The protein below binds the small molecule below.
Small molecule (SMILES): CC(=O)N[C@H]1[C@H](O[C@H]2[C@H](O)[C@@H](NC(C)=O)CO[C@@H]2CO)O[C@H](CO)[C@@H](O)[C@@H]1O

Sequence of chain 2.A:
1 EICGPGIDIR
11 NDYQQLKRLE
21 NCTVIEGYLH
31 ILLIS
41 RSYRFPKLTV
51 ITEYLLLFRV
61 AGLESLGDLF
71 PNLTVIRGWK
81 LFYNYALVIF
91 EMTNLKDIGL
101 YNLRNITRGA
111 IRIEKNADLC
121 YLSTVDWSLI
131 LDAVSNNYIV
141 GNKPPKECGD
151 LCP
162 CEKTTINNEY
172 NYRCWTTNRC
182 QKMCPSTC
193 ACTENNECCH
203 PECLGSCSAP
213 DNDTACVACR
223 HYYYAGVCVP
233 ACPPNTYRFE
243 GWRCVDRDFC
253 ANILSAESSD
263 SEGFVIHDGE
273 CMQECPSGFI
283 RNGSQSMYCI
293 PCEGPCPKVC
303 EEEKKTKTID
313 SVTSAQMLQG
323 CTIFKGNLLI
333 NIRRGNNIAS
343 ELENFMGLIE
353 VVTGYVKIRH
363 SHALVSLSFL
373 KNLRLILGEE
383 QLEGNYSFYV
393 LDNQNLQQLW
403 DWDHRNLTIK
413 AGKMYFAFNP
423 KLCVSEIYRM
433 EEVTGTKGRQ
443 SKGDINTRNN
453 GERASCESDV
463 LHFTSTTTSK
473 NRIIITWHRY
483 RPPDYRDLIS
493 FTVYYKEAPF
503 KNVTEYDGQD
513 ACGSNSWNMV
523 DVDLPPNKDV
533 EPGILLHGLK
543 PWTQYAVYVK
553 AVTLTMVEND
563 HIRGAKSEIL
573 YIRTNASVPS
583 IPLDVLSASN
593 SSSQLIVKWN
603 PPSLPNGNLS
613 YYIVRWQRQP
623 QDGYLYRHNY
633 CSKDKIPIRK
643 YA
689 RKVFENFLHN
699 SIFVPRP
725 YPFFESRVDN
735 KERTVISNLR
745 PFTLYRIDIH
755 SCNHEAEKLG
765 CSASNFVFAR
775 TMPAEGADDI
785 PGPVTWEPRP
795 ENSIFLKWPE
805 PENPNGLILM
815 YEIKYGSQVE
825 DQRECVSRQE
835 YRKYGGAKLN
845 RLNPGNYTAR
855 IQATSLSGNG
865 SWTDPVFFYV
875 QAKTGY

Binding-site contacts:
Ligand atom C6 contacts residue THR107 of chain 2.A at 4.5 Å.
Ligand atom C8 contacts residue ARG222 of chain 2.A at 3.4 Å.
Ligand atom C5 contacts residue ARG222 of chain 2.A at 4.0 Å.
Ligand atom O4 contacts residue ASP132 of chain 2.A at 4.3 Å.
Ligand atom C8 contacts residue ASP132 of chain 2.A at 3.4 Å.
Ligand atom O5 contacts residue ARG222 of chain 2.A at 3.7 Å.
Ligand atom C1 contacts residue ASN105 of chain 2.A at 1.4 Å.
Ligand atom O7 contacts residue HIS223 of chain 2.A at 4.2 Å.
Ligand atom C1 contacts residue LEU206 of chain 2.A at 4.4 Å (hydrophobic).
Ligand atom O7 contacts residue ASN105 of chain 2.A at 3.4 Å (h-bond).
Ligand atom C3 contacts residue ASP132 of chain 2.A at 3.3 Å.
Ligand atom N2 contacts residue ARG222 of chain 2.A at 4.5 Å.
Ligand atom C5 contacts residue ASN105 of chain 2.A at 3.6 Å.
Ligand atom C7 contacts residue ASP132 of chain 2.A at 3.6 Å.
Ligand atom N2 contacts residue ASN105 of chain 2.A at 2.9 Å (h-bond).
Ligand atom N2 contacts residue ASP132 of chain 2.A at 3.1 Å (salt-bridge).
Ligand atom C4 contacts residue ASP132 of chain 2.A at 4.4 Å.
Ligand atom C6 contacts residue ARG222 of chain 2.A at 3.4 Å.
Ligand atom O3 contacts residue ASP132 of chain 2.A at 3.1 Å (salt-bridge).
Ligand atom C8 contacts residue SER128 of chain 2.A at 4.5 Å.
Ligand atom O6 contacts residue THR107 of chain 2.A at 4.4 Å.
Ligand atom O5 contacts residue LEU206 of chain 2.A at 4.0 Å.
Ligand atom C8 contacts residue LEU129 of chain 2.A at 3.4 Å (hydrophobic).
Ligand atom C7 contacts residue ILE130 of chain 2.A at 4.3 Å (hydrophobic).
Ligand atom C8 contacts residue LEU131 of chain 2.A at 3.5 Å (hydrophobic).
Ligand atom C8 contacts residue ASN105 of chain 2.A at 4.4 Å.
Ligand atom C4 contacts residue ASN105 of chain 2.A at 4.3 Å.
Ligand atom C3 contacts residue ASN105 of chain 2.A at 3.8 Å.
Ligand atom C8 contacts residue ILE130 of chain 2.A at 3.5 Å (hydrophobic).
Ligand atom O5 contacts residue ASN105 of chain 2.A at 2.4 Å (h-bond).
Ligand atom C2 contacts residue ASN105 of chain 2.A at 2.5 Å.
Ligand atom O6 contacts residue ARG222 of chain 2.A at 4.4 Å.
Ligand atom O5 contacts residue ASP132 of chain 2.A at 4.3 Å.
Ligand atom C7 contacts residue ASN105 of chain 2.A at 3.3 Å.
Ligand atom C7 contacts residue LEU129 of chain 2.A at 4.2 Å (hydrophobic).
Ligand atom C7 contacts residue ARG222 of chain 2.A at 4.4 Å.
Ligand atom C2 contacts residue ASP132 of chain 2.A at 4.1 Å.
Ligand atom C5 contacts residue THR107 of chain 2.A at 4.1 Å.
Ligand atom O7 contacts residue LEU129 of chain 2.A at 4.2 Å.